Binding-site contacts:
Ligand atom O2P contacts residue SER191 of chain 1.B at 2.4 Å (h-bond).
Ligand atom O3P contacts residue SER122 of chain 1.B at 2.5 Å (h-bond).
Ligand atom O6 contacts residue LYS526 of chain 1.B at 3.0 Å (salt-bridge).
Ligand atom C1 contacts residue SER270 of chain 1.B at 3.2 Å.
Ligand atom O1 contacts residue SER269 of chain 1.B at 3.3 Å.
Ligand atom O1 contacts residue SER270 of chain 1.B at 3.1 Å (h-bond).
Ligand atom O6 contacts residue SER270 of chain 1.B at 3.9 Å.
Ligand atom C1 contacts residue ARG271 of chain 1.B at 3.2 Å.
Ligand atom C5 contacts residue LYS526 of chain 1.B at 3.9 Å.
Ligand atom O1P contacts residue GLY193 of chain 1.B at 2.9 Å (h-bond).
Ligand atom O2P contacts residue VAL192 of chain 1.B at 4.0 Å.
Ligand atom O1P contacts residue LYS526 of chain 1.B at 3.7 Å.
Ligand atom C5 contacts residue GLY119 of chain 1.B at 4.0 Å.
Ligand atom O4 contacts residue SER270 of chain 1.B at 3.9 Å.
Ligand atom O4 contacts residue THR121 of chain 1.B at 3.0 Å (h-bond).
Ligand atom P contacts residue LYS526 of chain 1.B at 3.9 Å.
Ligand atom C5 contacts residue GLU165 of chain 1.B at 3.4 Å.
Ligand atom O4 contacts residue GLY120 of chain 1.B at 3.9 Å.
Ligand atom P contacts residue SER191 of chain 1.B at 3.4 Å.
Ligand atom C3 contacts residue GLU162 of chain 1.B at 3.7 Å.
Ligand atom C6 contacts residue LYS526 of chain 1.B at 3.9 Å.
Ligand atom O3P contacts residue VAL192 of chain 1.B at 3.0 Å (h-bond).
Ligand atom O3 contacts residue GLU162 of chain 1.B at 2.7 Å (salt-bridge).
Ligand atom O3P contacts residue SER191 of chain 1.B at 3.5 Å.
Ligand atom C4 contacts residue SER270 of chain 1.B at 3.6 Å.
Ligand atom P contacts residue VAL192 of chain 1.B at 3.5 Å.
Ligand atom C2 contacts residue ARG271 of chain 1.B at 4.0 Å.
Ligand atom C6 contacts residue GLY119 of chain 1.B at 3.4 Å.
Ligand atom O2 contacts residue GLU162 of chain 1.B at 3.6 Å.
Ligand atom C2 contacts residue THR121 of chain 1.B at 4.0 Å.
Ligand atom O1P contacts residue VAL192 of chain 1.B at 3.2 Å (h-bond).
Ligand atom O2 contacts residue HIS363 of chain 1.B at 3.1 Å (h-bond).
Ligand atom O5 contacts residue GLU165 of chain 1.B at 2.6 Å (salt-bridge).
Ligand atom O5 contacts residue LYS526 of chain 1.B at 3.1 Å (salt-bridge).
Ligand atom O2P contacts residue ALA196 of chain 1.B at 3.5 Å.
Ligand atom O3 contacts residue GLY120 of chain 1.B at 3.9 Å.
Ligand atom C6 contacts residue GLU165 of chain 1.B at 3.8 Å.
Ligand atom O1 contacts residue ARG271 of chain 1.B at 2.8 Å (salt-bridge).
Ligand atom O1P contacts residue SER191 of chain 1.B at 3.5 Å (h-bond).
Ligand atom O3 contacts residue HIS363 of chain 1.B at 4.0 Å.

Sequence of chain 1.B:
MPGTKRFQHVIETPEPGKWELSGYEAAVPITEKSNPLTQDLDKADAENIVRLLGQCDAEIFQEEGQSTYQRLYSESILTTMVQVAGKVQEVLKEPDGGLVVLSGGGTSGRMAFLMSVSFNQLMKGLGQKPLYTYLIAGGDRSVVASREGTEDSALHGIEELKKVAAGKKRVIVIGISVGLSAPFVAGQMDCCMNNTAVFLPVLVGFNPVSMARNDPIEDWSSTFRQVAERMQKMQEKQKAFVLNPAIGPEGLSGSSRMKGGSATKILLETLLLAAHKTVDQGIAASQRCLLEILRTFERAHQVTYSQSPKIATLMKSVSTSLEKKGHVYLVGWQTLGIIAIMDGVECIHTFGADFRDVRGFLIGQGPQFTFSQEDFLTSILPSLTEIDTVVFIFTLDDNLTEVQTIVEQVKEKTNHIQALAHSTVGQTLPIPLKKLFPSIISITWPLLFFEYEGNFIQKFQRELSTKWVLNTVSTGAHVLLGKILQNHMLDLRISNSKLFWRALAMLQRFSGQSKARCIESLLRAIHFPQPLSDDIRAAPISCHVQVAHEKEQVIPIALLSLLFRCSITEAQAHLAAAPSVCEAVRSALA

A small-molecule ligand and the protein it binds are described below.
Small molecule (SMILES): O=P(O)(O)OC[C@@H](O)[C@@H](O)[C@H](O)[C@@H](O)CO